Sequence of chain 1.E:
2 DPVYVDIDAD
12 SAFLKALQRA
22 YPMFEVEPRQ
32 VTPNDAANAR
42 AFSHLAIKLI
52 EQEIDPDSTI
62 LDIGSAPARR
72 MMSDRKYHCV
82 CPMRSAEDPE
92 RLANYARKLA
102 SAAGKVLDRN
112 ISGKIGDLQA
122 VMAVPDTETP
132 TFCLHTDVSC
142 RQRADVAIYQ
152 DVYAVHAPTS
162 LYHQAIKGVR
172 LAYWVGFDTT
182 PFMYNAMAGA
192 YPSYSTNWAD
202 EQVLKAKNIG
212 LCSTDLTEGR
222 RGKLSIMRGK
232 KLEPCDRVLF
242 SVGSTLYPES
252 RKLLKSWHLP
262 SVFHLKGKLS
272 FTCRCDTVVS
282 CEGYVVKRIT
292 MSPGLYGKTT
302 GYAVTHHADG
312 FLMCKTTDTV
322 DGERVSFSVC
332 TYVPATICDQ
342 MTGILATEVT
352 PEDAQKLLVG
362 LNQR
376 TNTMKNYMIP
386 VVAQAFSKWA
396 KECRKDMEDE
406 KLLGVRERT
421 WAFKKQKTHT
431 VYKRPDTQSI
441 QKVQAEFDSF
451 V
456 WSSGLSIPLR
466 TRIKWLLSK

This small molecule binds to this protein.
Small molecule (SMILES): CO[C@@H]1[C@H](OP(=O)(O)OC[C@H]2O[C@H](n3ccc(=O)[nH]c3=O)[C@H](O)[C@@H]2O)[C@@H](COP(=O)(O)OP(=O)(O)OP(=O)(O)OC[C@H]2O[C@@H](N3CN(C)c4c3nc(N)[nH]c4=O)[C@H](O)[C@@H]2O)O[C@H]1N1CNc2c(N)ncnc21

Binding-site contacts:
Ligand atom C7 contacts residue TYR248 of chain 1.D at 3.8 Å (hydrophobic).
Ligand atom C5 contacts residue TYR248 of chain 1.D at 3.6 Å (hydrophobic).
Ligand atom O1 contacts residue TYR285 of chain 1.D at 3.0 Å (h-bond).
Ligand atom N12 contacts residue ARG289 of chain 1.E at 3.6 Å.
Ligand atom N1 contacts residue TYR154 of chain 1.D at 3.4 Å.
Ligand atom N1 contacts residue GLU250 of chain 1.D at 3.1 Å (salt-bridge).
Ligand atom N3 contacts residue TYR248 of chain 1.D at 3.7 Å.
Ligand atom O6 contacts residue TYR248 of chain 1.D at 3.4 Å (h-bond).
Ligand atom O25 contacts residue ARG289 of chain 1.E at 3.8 Å.
Ligand atom P2 contacts residue ARG41 of chain 1.D at 3.8 Å.
Ligand atom N1 contacts residue TYR248 of chain 1.D at 3.8 Å.
Ligand atom O11 contacts residue ARG41 of chain 1.D at 3.7 Å.
Ligand atom C2 contacts residue TYR154 of chain 1.D at 3.5 Å (hydrophobic).
Ligand atom C2 contacts residue TYR248 of chain 1.D at 3.7 Å (hydrophobic).
Ligand atom N2 contacts residue GLU250 of chain 1.D at 2.7 Å (salt-bridge).
Ligand atom O1 contacts residue ALA40 of chain 1.D at 3.8 Å.
Ligand atom C11 contacts residue SAH1 of chain 1.AA at 3.6 Å.
Ligand atom C10 contacts residue TYR248 of chain 1.D at 3.8 Å (hydrophobic).
Ligand atom O2 contacts residue ARG41 of chain 1.D at 3.2 Å (salt-bridge).
Ligand atom O7 contacts residue MG1 of chain 1.CA at 2.7 Å.
Ligand atom N8 contacts residue VAL279 of chain 1.E at 3.4 Å (h-bond).
Ligand atom C28 contacts residue ARG289 of chain 1.E at 3.8 Å.
Ligand atom O13 contacts residue ARG70 of chain 1.D at 3.3 Å (salt-bridge).
Ligand atom P4 contacts residue LYS99 of chain 1.D at 3.6 Å.
Ligand atom O18 contacts residue LYS99 of chain 1.D at 3.0 Å (salt-bridge).
Ligand atom C2 contacts residue GLU250 of chain 1.D at 3.3 Å.
Ligand atom O9 contacts residue ARG41 of chain 1.D at 3.3 Å.
Ligand atom O4 contacts residue TYR248 of chain 1.D at 3.5 Å (h-bond).
Ligand atom O10 contacts residue MG1 of chain 1.CA at 2.5 Å.
Ligand atom C4 contacts residue ARG41 of chain 1.D at 3.6 Å.
Ligand atom O7 contacts residue THR246 of chain 1.D at 3.8 Å.
Ligand atom O19 contacts residue LYS99 of chain 1.D at 3.7 Å.
Ligand atom N7 contacts residue ASN35 of chain 1.D at 3.8 Å.
Ligand atom C31 contacts residue GLU54 of chain 1.E at 3.5 Å.
Ligand atom N4 contacts residue TYR248 of chain 1.D at 3.8 Å.
Ligand atom O9 contacts residue ASN35 of chain 1.D at 3.4 Å (h-bond).
Ligand atom O8 contacts residue ARG41 of chain 1.D at 3.2 Å (salt-bridge).
Ligand atom O23 contacts residue ARG289 of chain 1.E at 2.7 Å (salt-bridge).
Ligand atom C26 contacts residue ARG289 of chain 1.E at 3.7 Å.
Ligand atom C23 contacts residue LYS99 of chain 1.D at 3.5 Å.

Sequence of chain 1.D:
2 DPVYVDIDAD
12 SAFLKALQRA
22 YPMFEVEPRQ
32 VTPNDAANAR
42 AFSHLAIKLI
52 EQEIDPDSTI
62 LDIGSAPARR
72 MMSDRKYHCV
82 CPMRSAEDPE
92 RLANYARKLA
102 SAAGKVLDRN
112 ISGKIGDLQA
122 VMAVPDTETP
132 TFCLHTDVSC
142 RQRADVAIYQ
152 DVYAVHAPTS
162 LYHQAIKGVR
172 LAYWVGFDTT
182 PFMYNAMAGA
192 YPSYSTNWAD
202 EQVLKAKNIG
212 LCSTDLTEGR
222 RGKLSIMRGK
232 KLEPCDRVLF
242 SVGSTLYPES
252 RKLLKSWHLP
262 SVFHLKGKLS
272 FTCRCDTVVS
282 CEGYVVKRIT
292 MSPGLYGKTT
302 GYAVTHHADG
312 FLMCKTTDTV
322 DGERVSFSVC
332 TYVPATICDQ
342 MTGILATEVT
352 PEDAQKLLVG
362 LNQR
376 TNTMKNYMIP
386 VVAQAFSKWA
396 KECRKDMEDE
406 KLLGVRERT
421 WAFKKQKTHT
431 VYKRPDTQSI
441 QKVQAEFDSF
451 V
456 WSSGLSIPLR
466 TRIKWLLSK